Sequence of chain 36.C:
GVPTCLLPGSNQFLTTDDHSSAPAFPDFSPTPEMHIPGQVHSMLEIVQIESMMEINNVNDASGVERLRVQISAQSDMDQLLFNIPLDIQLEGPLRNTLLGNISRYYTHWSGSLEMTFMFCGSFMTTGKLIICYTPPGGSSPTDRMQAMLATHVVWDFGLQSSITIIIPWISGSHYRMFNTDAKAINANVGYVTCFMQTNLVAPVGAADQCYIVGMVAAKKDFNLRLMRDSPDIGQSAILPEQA

A protein and the small-molecule ligand that binds it are described below.
Small molecule (SMILES): Cc1cc(CCCCCCCOc2ccc(C3=NCCO3)cc2)on1

Sequence of chain 36.A:
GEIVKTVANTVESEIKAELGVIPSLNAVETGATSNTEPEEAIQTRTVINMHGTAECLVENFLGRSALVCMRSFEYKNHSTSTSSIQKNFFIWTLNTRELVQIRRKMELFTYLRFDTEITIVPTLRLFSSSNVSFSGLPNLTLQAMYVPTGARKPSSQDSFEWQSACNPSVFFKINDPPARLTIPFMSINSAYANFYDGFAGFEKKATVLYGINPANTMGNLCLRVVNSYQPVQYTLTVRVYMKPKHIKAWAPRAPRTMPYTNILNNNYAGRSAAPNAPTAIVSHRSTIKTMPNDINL

Binding-site contacts:
Ligand atom O1 contacts residue MET223 of chain 36.A at 3.6 Å (h-bond).
Ligand atom O1 contacts residue TYR197 of chain 36.A at 3.9 Å.
Ligand atom C5C contacts residue LEU99 of chain 36.A at 3.6 Å (hydrophobic).
Ligand atom C6B contacts residue ILE188 of chain 36.A at 3.7 Å (hydrophobic).
Ligand atom C7C contacts residue ILE123 of chain 36.A at 3.5 Å (hydrophobic).
Ligand atom C4A contacts residue LEU186 of chain 36.A at 3.9 Å (hydrophobic).
Ligand atom C5 contacts residue TYR197 of chain 36.A at 3.8 Å (hydrophobic).
Ligand atom C1C contacts residue TYR197 of chain 36.A at 3.7 Å (hydrophobic).
Ligand atom C5A contacts residue ALA149 of chain 36.A at 3.2 Å (hydrophobic).
Ligand atom C3 contacts residue TYR197 of chain 36.A at 3.7 Å (hydrophobic).
Ligand atom C5A contacts residue VAL175 of chain 36.A at 3.9 Å (hydrophobic).
Ligand atom C2B contacts residue LEU226 of chain 36.A at 3.6 Å (hydrophobic).
Ligand atom C4 contacts residue TYR197 of chain 36.A at 3.6 Å (hydrophobic).
Ligand atom C31 contacts residue ASN199 of chain 36.A at 3.4 Å.
Ligand atom C7C contacts residue LEU99 of chain 36.A at 3.5 Å (hydrophobic).
Ligand atom N3A contacts residue TYR151 of chain 36.A at 3.3 Å.
Ligand atom C4B contacts residue LEU226 of chain 36.A at 3.9 Å (hydrophobic).
Ligand atom O1B contacts residue LEU99 of chain 36.A at 3.1 Å.
Ligand atom C31 contacts residue TYR197 of chain 36.A at 3.7 Å (hydrophobic).
Ligand atom C5A contacts residue PRO173 of chain 36.A at 3.5 Å (hydrophobic).
Ligand atom C2B contacts residue ILE123 of chain 36.A at 3.5 Å (hydrophobic).
Ligand atom C6C contacts residue ILE123 of chain 36.A at 3.6 Å (hydrophobic).
Ligand atom C4C contacts residue THR121 of chain 36.A at 3.7 Å.
Ligand atom C6C contacts residue LEU99 of chain 36.A at 3.6 Å (hydrophobic).
Ligand atom C6C contacts residue TRP97 of chain 36.A at 3.9 Å (hydrophobic).
Ligand atom O1A contacts residue LEU186 of chain 36.A at 3.7 Å.
Ligand atom O1A contacts residue LEU226 of chain 36.A at 3.8 Å.
Ligand atom C4A contacts residue PRO173 of chain 36.A at 3.3 Å (hydrophobic).
Ligand atom C2A contacts residue LEU186 of chain 36.A at 3.7 Å (hydrophobic).
Ligand atom C5C contacts residue THR101 of chain 36.A at 3.7 Å.
Ligand atom C5B contacts residue ILE188 of chain 36.A at 3.6 Å (hydrophobic).
Ligand atom C5A contacts residue LEU186 of chain 36.A at 3.6 Å (hydrophobic).
Ligand atom C4A contacts residue TYR151 of chain 36.A at 3.8 Å (hydrophobic).
Ligand atom O1B contacts residue TRP97 of chain 36.A at 3.6 Å.
Ligand atom O1A contacts residue ALA149 of chain 36.A at 3.7 Å.
Ligand atom C3B contacts residue ILE123 of chain 36.A at 3.9 Å (hydrophobic).
Ligand atom C1B contacts residue LEU99 of chain 36.A at 3.9 Å (hydrophobic).
Ligand atom C3B contacts residue LEU226 of chain 36.A at 3.5 Å (hydrophobic).
Ligand atom N2 contacts residue ASN221 of chain 36.A at 3.9 Å.
Ligand atom C2C contacts residue THR101 of chain 36.A at 3.8 Å.